Sequence of chain 1.A:
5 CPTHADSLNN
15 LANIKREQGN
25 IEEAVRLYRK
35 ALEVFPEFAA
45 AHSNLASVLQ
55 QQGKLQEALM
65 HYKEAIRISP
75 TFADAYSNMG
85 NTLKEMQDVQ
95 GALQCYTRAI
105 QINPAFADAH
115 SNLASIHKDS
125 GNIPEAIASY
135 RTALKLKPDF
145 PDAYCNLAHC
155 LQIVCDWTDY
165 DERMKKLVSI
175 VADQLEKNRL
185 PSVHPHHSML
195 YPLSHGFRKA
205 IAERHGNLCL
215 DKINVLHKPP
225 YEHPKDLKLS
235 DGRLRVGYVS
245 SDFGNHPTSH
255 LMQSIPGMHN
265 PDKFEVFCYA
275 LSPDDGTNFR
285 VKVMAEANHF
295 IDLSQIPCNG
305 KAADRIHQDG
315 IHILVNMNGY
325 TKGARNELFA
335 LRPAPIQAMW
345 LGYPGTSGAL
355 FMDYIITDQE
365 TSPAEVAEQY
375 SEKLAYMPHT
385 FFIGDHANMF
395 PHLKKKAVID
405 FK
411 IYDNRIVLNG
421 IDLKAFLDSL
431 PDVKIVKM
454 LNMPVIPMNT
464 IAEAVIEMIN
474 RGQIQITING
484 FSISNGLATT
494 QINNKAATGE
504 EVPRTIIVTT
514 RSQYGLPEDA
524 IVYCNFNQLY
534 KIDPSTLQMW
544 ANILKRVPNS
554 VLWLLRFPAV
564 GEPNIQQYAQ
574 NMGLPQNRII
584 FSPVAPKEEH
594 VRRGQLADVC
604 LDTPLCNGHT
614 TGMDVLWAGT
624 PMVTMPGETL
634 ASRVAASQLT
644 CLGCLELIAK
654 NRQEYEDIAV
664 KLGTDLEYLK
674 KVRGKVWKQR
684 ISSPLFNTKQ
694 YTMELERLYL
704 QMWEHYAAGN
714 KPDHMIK

A small-molecule ligand and the protein it binds are described below.
Small molecule (SMILES): CC(=O)N[C@H]1[C@@H](O[P](=O)(O)O[P](=O)(O)OC[C@H]2O[C@@H](n3ccc(=O)[nH]c3=O)[C@H](O)[C@@H]2O)O[C@H](CO)[C@@H](O)[C@@H]1O

Sequence of chain 1.B:
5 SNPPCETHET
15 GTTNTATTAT

Binding-site contacts:
Ligand atom O2' contacts residue LYS590 of chain 1.A at 2.8 Å (salt-bridge).
Ligand atom C2' contacts residue GLU10 of chain 1.B at 3.0 Å.
Ligand atom C4 contacts residue HIS593 of chain 1.A at 3.4 Å.
Ligand atom O4B contacts residue PRO7 of chain 1.B at 3.2 Å.
Ligand atom O2 contacts residue ALA588 of chain 1.A at 3.4 Å (h-bond).
Ligand atom O4' contacts residue LEU345 of chain 1.A at 2.8 Å (h-bond).
Ligand atom C2B contacts residue ASP617 of chain 1.A at 3.4 Å.
Ligand atom O1' contacts residue THR613 of chain 1.A at 3.1 Å (h-bond).
Ligand atom O4 contacts residue ALA588 of chain 1.A at 3.0 Å (h-bond).
Ligand atom O2B contacts residue HIS612 of chain 1.A at 2.8 Å (h-bond).
Ligand atom O2' contacts residue ASP617 of chain 1.A at 2.6 Å (salt-bridge).
Ligand atom C2 contacts residue ALA588 of chain 1.A at 3.5 Å (hydrophobic).
Ligand atom O1B contacts residue LYS534 of chain 1.A at 2.5 Å (salt-bridge).
Ligand atom O3' contacts residue HIS612 of chain 1.A at 3.0 Å (h-bond).
Ligand atom C5' contacts residue THR613 of chain 1.A at 3.3 Å.
Ligand atom O7' contacts residue GLU10 of chain 1.B at 3.4 Å.
Ligand atom O2B contacts residue THR614 of chain 1.A at 3.0 Å (h-bond).
Ligand atom C2 contacts residue PRO7 of chain 1.B at 3.5 Å (hydrophobic).
Ligand atom O6' contacts residue THR252 of chain 1.A at 3.1 Å (h-bond).
Ligand atom N3 contacts residue ALA588 of chain 1.A at 2.8 Å (h-bond).
Ligand atom C8' contacts residue CYS609 of chain 1.A at 3.4 Å (hydrophobic).
Ligand atom O2B contacts residue THR613 of chain 1.A at 2.4 Å (h-bond).
Ligand atom O4 contacts residue VAL587 of chain 1.A at 3.4 Å.
Ligand atom C5 contacts residue HIS593 of chain 1.A at 3.3 Å.
Ligand atom C6' contacts residue PRO251 of chain 1.A at 3.5 Å (hydrophobic).
Ligand atom O4 contacts residue ARG596 of chain 1.A at 3.1 Å (salt-bridge).
Ligand atom O2' contacts residue HIS593 of chain 1.A at 3.4 Å.
Ligand atom O3' contacts residue PRO348 of chain 1.A at 3.4 Å.
Ligand atom C6 contacts residue HIS593 of chain 1.A at 3.5 Å.
Ligand atom C4' contacts residue GLU10 of chain 1.B at 3.5 Å.
Ligand atom C8' contacts residue TYR533 of chain 1.A at 3.2 Å (hydrophobic).
Ligand atom O1A contacts residue GLU10 of chain 1.B at 2.9 Å (salt-bridge).
Ligand atom N2' contacts residue HIS612 of chain 1.A at 3.0 Å (h-bond).
Ligand atom O2 contacts residue PRO7 of chain 1.B at 3.5 Å.
Ligand atom O4 contacts residue LEU558 of chain 1.A at 3.3 Å.
Ligand atom O2A contacts residue GLN531 of chain 1.A at 2.5 Å (h-bond).
Ligand atom O3B contacts residue LYS590 of chain 1.A at 2.8 Å (salt-bridge).
Ligand atom C3' contacts residue HIS612 of chain 1.A at 3.3 Å.
Ligand atom N3 contacts residue HIS593 of chain 1.A at 3.1 Å.
Ligand atom O5B contacts residue CYS9 of chain 1.B at 3.5 Å.